Binding-site contacts:
Ligand atom C6 contacts residue TYR148 of chain 11.B at 3.8 Å (hydrophobic).
Ligand atom O8 contacts residue FE1 of chain 11.C at 2.2 Å.
Ligand atom O7 contacts residue TYR109 of chain 11.B at 3.0 Å (h-bond).
Ligand atom C2 contacts residue ARG158 of chain 11.B at 3.2 Å.
Ligand atom C5 contacts residue PRO19 of chain 11.A at 3.5 Å (hydrophobic).
Ligand atom O10 contacts residue TYR25 of chain 11.B at 2.4 Å (h-bond).
Ligand atom C3 contacts residue PRO19 of chain 11.A at 3.6 Å (hydrophobic).
Ligand atom N9 contacts residue PRO19 of chain 11.A at 3.5 Å.
Ligand atom N9 contacts residue ILE192 of chain 11.B at 3.8 Å.
Ligand atom C4 contacts residue ILE192 of chain 11.B at 3.9 Å (hydrophobic).
Ligand atom C3 contacts residue ILE192 of chain 11.B at 3.8 Å (hydrophobic).
Ligand atom C3 contacts residue ARG158 of chain 11.B at 3.8 Å.
Ligand atom O8 contacts residue ARG158 of chain 11.B at 2.9 Å (salt-bridge).
Ligand atom C1 contacts residue HIS161 of chain 11.B at 4.0 Å.
Ligand atom N9 contacts residue TRP150 of chain 11.B at 4.0 Å.
Ligand atom O11 contacts residue TRP150 of chain 11.B at 3.4 Å.
Ligand atom C4 contacts residue PRO19 of chain 11.A at 3.3 Å (hydrophobic).
Ligand atom O8 contacts residue HIS161 of chain 11.B at 3.1 Å (h-bond).
Ligand atom C1 contacts residue FE1 of chain 11.C at 2.8 Å.
Ligand atom O11 contacts residue PRO19 of chain 11.A at 3.9 Å.
Ligand atom C2 contacts residue HIS163 of chain 11.B at 3.9 Å.
Ligand atom O7 contacts residue FE1 of chain 11.C at 2.1 Å.
Ligand atom O10 contacts residue THR16 of chain 11.A at 3.6 Å.
Ligand atom O7 contacts residue TYR148 of chain 11.B at 3.9 Å.
Ligand atom O10 contacts residue PRO19 of chain 11.A at 4.0 Å.
Ligand atom C3 contacts residue GLY18 of chain 11.A at 3.7 Å.
Ligand atom C1 contacts residue ARG158 of chain 11.B at 3.7 Å.
Ligand atom O11 contacts residue TYR25 of chain 11.B at 3.8 Å.
Ligand atom O11 contacts residue ARG142 of chain 11.A at 3.7 Å.
Ligand atom C5 contacts residue TRP150 of chain 11.B at 4.0 Å (hydrophobic).
Ligand atom O7 contacts residue HIS161 of chain 11.B at 3.1 Å (h-bond).
Ligand atom C2 contacts residue HIS161 of chain 11.B at 4.0 Å.
Ligand atom O8 contacts residue HIS163 of chain 11.B at 2.7 Å.
Ligand atom O7 contacts residue ARG158 of chain 11.B at 3.8 Å.
Ligand atom N9 contacts residue TYR25 of chain 11.B at 3.5 Å (h-bond).
Ligand atom O10 contacts residue ILE192 of chain 11.B at 3.5 Å.
Ligand atom O10 contacts residue ARG142 of chain 11.A at 3.9 Å.
Ligand atom C6 contacts residue ARG158 of chain 11.B at 3.9 Å.
Ligand atom O8 contacts residue GLN178 of chain 11.B at 3.8 Å.
Ligand atom C2 contacts residue FE1 of chain 11.C at 2.8 Å.

The protein below binds the small molecule below.
Small molecule (SMILES): O=[N+]([O-])c1ccc(O)c(O)c1

Sequence of chain 11.B:
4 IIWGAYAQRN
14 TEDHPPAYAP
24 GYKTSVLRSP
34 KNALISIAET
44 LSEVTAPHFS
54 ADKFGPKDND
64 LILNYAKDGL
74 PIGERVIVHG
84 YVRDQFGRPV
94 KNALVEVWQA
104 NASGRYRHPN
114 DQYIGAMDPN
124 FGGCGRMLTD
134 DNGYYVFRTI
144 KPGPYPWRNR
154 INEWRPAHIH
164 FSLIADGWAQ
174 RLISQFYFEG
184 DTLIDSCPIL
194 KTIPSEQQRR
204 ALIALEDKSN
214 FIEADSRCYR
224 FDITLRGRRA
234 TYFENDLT

Sequence of chain 11.A:
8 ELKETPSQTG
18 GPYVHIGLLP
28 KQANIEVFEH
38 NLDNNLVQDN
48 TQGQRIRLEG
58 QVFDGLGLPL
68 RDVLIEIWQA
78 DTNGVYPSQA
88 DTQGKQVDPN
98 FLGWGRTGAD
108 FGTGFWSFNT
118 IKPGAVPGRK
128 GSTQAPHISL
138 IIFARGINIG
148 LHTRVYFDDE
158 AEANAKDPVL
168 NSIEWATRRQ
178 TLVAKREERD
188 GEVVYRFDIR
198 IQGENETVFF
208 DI